Sequence of chain 1.C:
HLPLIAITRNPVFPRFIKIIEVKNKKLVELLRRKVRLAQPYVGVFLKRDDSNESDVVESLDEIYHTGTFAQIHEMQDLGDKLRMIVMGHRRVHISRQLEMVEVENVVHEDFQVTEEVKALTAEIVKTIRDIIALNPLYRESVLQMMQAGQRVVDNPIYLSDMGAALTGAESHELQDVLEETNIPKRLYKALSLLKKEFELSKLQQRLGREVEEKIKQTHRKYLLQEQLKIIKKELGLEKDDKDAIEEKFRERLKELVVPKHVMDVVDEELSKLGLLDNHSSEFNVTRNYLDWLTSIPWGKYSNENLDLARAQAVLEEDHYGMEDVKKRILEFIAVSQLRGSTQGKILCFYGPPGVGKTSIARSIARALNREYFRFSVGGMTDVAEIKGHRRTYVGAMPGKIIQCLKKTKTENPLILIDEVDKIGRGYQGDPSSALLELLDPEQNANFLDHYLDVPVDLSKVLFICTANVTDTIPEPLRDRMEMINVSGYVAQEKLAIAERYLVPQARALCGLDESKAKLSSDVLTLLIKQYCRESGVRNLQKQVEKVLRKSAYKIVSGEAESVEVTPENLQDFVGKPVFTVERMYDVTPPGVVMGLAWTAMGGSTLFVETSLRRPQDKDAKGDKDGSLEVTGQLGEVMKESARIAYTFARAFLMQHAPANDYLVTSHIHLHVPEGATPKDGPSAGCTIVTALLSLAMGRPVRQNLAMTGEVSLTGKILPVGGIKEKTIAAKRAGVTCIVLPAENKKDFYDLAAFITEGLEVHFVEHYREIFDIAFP

Binding-site contacts:
Ligand atom C5' contacts residue ARG604 of chain 1.B at 3.4 Å.
Ligand atom O2A contacts residue GLY422 of chain 1.B at 2.7 Å.
Ligand atom C8 contacts residue VAL421 of chain 1.B at 3.1 Å (hydrophobic).
Ligand atom C8 contacts residue GLY422 of chain 1.B at 3.3 Å.
Ligand atom O3G contacts residue ARG546 of chain 1.C at 3.3 Å (salt-bridge).
Ligand atom O1A contacts residue SER425 of chain 1.B at 3.4 Å (h-bond).
Ligand atom C3' contacts residue SER425 of chain 1.B at 3.4 Å.
Ligand atom PB contacts residue GLY420 of chain 1.B at 3.2 Å.
Ligand atom O2B contacts residue LYS423 of chain 1.B at 2.5 Å (salt-bridge).
Ligand atom O2B contacts residue GLY422 of chain 1.B at 3.3 Å (h-bond).
Ligand atom PG contacts residue MG1 of chain 1.K at 2.9 Å.
Ligand atom C2 contacts residue TYR567 of chain 1.B at 3.4 Å (hydrophobic).
Ligand atom N7 contacts residue TYR555 of chain 1.B at 3.0 Å (h-bond).
Ligand atom N6 contacts residue TYR555 of chain 1.B at 3.4 Å (h-bond).
Ligand atom O2G contacts residue ARG546 of chain 1.C at 2.8 Å (salt-bridge).
Ligand atom O3B contacts residue GLY420 of chain 1.B at 2.7 Å (h-bond).
Ligand atom O2B contacts residue GLY420 of chain 1.B at 2.6 Å (h-bond).
Ligand atom O1A contacts residue THR424 of chain 1.B at 3.4 Å.
Ligand atom O1B contacts residue MG1 of chain 1.K at 2.1 Å.
Ligand atom O3B contacts residue MG1 of chain 1.K at 3.5 Å.
Ligand atom O3A contacts residue GLY420 of chain 1.B at 3.2 Å.
Ligand atom O2A contacts residue SER425 of chain 1.B at 3.2 Å (h-bond).
Ligand atom O2A contacts residue LYS423 of chain 1.B at 2.6 Å (salt-bridge).
Ligand atom S1G contacts residue MG1 of chain 1.K at 2.9 Å.
Ligand atom O2G contacts residue MG1 of chain 1.K at 2.1 Å.
Ligand atom O2A contacts residue THR424 of chain 1.B at 2.7 Å (h-bond).
Ligand atom O1B contacts residue THR424 of chain 1.B at 2.9 Å (h-bond).
Ligand atom N1 contacts residue TYR386 of chain 1.B at 3.4 Å (h-bond).
Ligand atom O1A contacts residue MG1 of chain 1.K at 3.3 Å.
Ligand atom O2B contacts residue VAL421 of chain 1.B at 3.0 Å (h-bond).
Ligand atom C5' contacts residue SER425 of chain 1.B at 3.1 Å.
Ligand atom PB contacts residue LYS423 of chain 1.B at 3.3 Å.
Ligand atom O5' contacts residue SER425 of chain 1.B at 2.1 Å (h-bond).
Ligand atom N7 contacts residue VAL421 of chain 1.B at 2.8 Å (h-bond).
Ligand atom O3G contacts residue PRO419 of chain 1.B at 3.5 Å.
Ligand atom PA contacts residue SER425 of chain 1.B at 3.0 Å.
Ligand atom N6 contacts residue TYR386 of chain 1.B at 2.6 Å (h-bond).
Ligand atom O1A contacts residue ARG604 of chain 1.B at 3.2 Å (salt-bridge).
Ligand atom S1G contacts residue LYS423 of chain 1.B at 2.8 Å (salt-bridge).
Ligand atom PB contacts residue MG1 of chain 1.K at 3.2 Å.

This protein binds this small molecule.
Small molecule (SMILES): Nc1ncnc2c1ncn2[C@@H]1O[C@H](COP(=O)(O)OP(=O)(O)OP(O)(O)=S)[C@@H](O)[C@H]1O

Sequence of chain 1.B:
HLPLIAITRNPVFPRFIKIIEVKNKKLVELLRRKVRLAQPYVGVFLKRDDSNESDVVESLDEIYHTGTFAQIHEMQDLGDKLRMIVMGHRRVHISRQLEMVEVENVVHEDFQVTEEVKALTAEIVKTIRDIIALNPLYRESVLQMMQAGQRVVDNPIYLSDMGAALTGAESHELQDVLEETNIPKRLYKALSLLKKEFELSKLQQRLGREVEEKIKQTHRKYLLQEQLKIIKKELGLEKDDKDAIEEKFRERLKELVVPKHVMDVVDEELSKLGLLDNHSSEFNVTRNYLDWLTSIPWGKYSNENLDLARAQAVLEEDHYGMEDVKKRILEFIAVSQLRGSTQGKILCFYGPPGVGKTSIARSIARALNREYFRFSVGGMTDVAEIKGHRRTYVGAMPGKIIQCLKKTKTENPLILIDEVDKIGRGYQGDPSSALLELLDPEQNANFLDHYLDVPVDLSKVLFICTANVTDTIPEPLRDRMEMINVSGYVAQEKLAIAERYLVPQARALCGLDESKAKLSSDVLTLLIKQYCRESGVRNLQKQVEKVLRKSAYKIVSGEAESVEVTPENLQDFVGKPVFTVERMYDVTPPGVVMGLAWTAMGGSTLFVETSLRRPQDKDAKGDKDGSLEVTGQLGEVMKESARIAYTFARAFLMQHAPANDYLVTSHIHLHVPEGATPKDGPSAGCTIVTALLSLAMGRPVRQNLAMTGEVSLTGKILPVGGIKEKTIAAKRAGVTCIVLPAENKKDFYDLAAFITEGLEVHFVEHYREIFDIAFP